Binding-site contacts:
Ligand atom O2A contacts residue SER191 of chain 1.A at 3.1 Å.
Ligand atom O2 contacts residue ILE209 of chain 1.A at 3.6 Å.
Ligand atom O6' contacts residue LYS144 of chain 1.A at 2.8 Å (salt-bridge).
Ligand atom C4 contacts residue PRO208 of chain 1.A at 3.6 Å (hydrophobic).
Ligand atom C1B contacts residue MET250 of chain 1.A at 3.5 Å (hydrophobic).
Ligand atom C4B contacts residue MET250 of chain 1.A at 3.6 Å (hydrophobic).
Ligand atom C5' contacts residue LYS144 of chain 1.A at 3.2 Å.
Ligand atom O2A contacts residue VAL192 of chain 1.A at 3.0 Å (h-bond).
Ligand atom O3B contacts residue MET250 of chain 1.A at 3.6 Å.
Ligand atom N3 contacts residue ILE209 of chain 1.A at 3.6 Å.
Ligand atom C6' contacts residue ASP143 of chain 1.A at 3.4 Å.
Ligand atom O4' contacts residue THR142 of chain 1.A at 3.1 Å (h-bond).
Ligand atom C6 contacts residue ARG269 of chain 1.A at 3.6 Å.
Ligand atom O1A contacts residue ARG269 of chain 1.A at 2.7 Å (salt-bridge).
Ligand atom C6' contacts residue LYS144 of chain 1.A at 3.5 Å.
Ligand atom C7' contacts residue LYS102 of chain 1.A at 3.6 Å.
Ligand atom O5B contacts residue VAL192 of chain 1.A at 3.6 Å.
Ligand atom O2 contacts residue MET250 of chain 1.A at 3.6 Å.
Ligand atom O4B contacts residue MET250 of chain 1.A at 3.2 Å.
Ligand atom O2' contacts residue GLU272 of chain 1.A at 2.8 Å (salt-bridge).
Ligand atom O2B contacts residue LYS144 of chain 1.A at 3.1 Å (salt-bridge).
Ligand atom O2B contacts residue ARG216 of chain 1.A at 3.1 Å (salt-bridge).
Ligand atom O1' contacts residue LYS144 of chain 1.A at 3.4 Å.
Ligand atom O3' contacts residue LYS102 of chain 1.A at 3.1 Å.
Ligand atom O3B contacts residue ARG216 of chain 1.A at 3.0 Å.
Ligand atom O3B contacts residue MET214 of chain 1.A at 3.0 Å.
Ligand atom N3 contacts residue PRO208 of chain 1.A at 3.1 Å (h-bond).
Ligand atom O2' contacts residue MET214 of chain 1.A at 3.0 Å.
Ligand atom O6' contacts residue ASN184 of chain 1.A at 2.9 Å (h-bond).
Ligand atom O1B contacts residue ARG269 of chain 1.A at 3.2 Å (salt-bridge).
Ligand atom O2B contacts residue ASN184 of chain 1.A at 3.1 Å (h-bond).
Ligand atom C2B contacts residue GLU272 of chain 1.A at 3.3 Å.
Ligand atom O7' contacts residue GLY190 of chain 1.A at 3.1 Å (h-bond).
Ligand atom O6' contacts residue ASP143 of chain 1.A at 3.1 Å (salt-bridge).
Ligand atom O4' contacts residue TYR152 of chain 1.A at 3.6 Å (h-bond).
Ligand atom O4 contacts residue PRO208 of chain 1.A at 3.3 Å (h-bond).
Ligand atom O2' contacts residue THR210 of chain 1.A at 3.0 Å (h-bond).
Ligand atom O4' contacts residue LYS144 of chain 1.A at 3.3 Å.
Ligand atom C5 contacts residue ARG269 of chain 1.A at 3.3 Å.
Ligand atom C8' contacts residue LYS102 of chain 1.A at 3.3 Å.

Sequence of chain 1.A:
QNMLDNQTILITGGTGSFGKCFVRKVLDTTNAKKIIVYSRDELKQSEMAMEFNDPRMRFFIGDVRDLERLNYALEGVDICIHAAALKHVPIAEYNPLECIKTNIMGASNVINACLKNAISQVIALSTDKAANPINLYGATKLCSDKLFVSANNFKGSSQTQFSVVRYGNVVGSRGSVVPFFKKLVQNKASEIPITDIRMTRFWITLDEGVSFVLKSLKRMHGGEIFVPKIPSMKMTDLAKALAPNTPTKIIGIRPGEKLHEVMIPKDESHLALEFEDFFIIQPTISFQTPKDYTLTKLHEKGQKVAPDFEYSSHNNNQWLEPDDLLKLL

The protein below binds the small molecule below.
Small molecule (SMILES): CC(=O)N[C@H]1[C@@H](O[P](=O)(O)O[P](=O)(O)OC[C@H]2O[C@@H](n3ccc(=O)[nH]c3=O)[C@H](O)[C@@H]2O)O[C@H](CO)[C@@H](O)[C@@H]1O